Binding-site contacts:
Ligand atom N3 contacts residue PHE156 of chain 1.A at 3.7 Å.
Ligand atom C3' contacts residue TYR105 of chain 1.A at 3.6 Å (hydrophobic).
Ligand atom C1' contacts residue TYR105 of chain 1.A at 3.8 Å (hydrophobic).
Ligand atom C2 contacts residue PHE156 of chain 1.A at 3.5 Å (hydrophobic).
Ligand atom C3' contacts residue ILE49 of chain 1.A at 3.5 Å (hydrophobic).
Ligand atom N7 contacts residue GLU72 of chain 1.A at 3.2 Å (salt-bridge).
Ligand atom C4 contacts residue PHE115 of chain 1.A at 3.6 Å (hydrophobic).
Ligand atom C6 contacts residue PHE156 of chain 1.A at 3.3 Å (hydrophobic).
Ligand atom C2' contacts residue ILE49 of chain 1.A at 3.3 Å (hydrophobic).
Ligand atom N1 contacts residue PHE115 of chain 1.A at 3.5 Å.
Ligand atom C8 contacts residue TRP77 of chain 1.A at 3.3 Å (hydrophobic).
Ligand atom C6 contacts residue PHE115 of chain 1.A at 3.8 Å (hydrophobic).
Ligand atom C2 contacts residue PHE115 of chain 1.A at 3.2 Å (hydrophobic).
Ligand atom O5' contacts residue GLU72 of chain 1.A at 2.5 Å (salt-bridge).
Ligand atom N1 contacts residue PHE156 of chain 1.A at 3.1 Å.
Ligand atom N3 contacts residue PHE115 of chain 1.A at 3.3 Å.
Ligand atom C5 contacts residue PHE115 of chain 1.A at 3.8 Å (hydrophobic).
Ligand atom N7 contacts residue ARG123 of chain 1.A at 3.8 Å.
Ligand atom O3' contacts residue TYR105 of chain 1.A at 2.7 Å (h-bond).
Ligand atom N9 contacts residue TRP77 of chain 1.A at 3.8 Å.
Ligand atom C5' contacts residue ARG147 of chain 1.A at 3.8 Å.
Ligand atom N6 contacts residue GLN116 of chain 1.A at 3.3 Å (h-bond).
Ligand atom C3' contacts residue GLU216 of chain 1.A at 3.0 Å.
Ligand atom C5' contacts residue GLU72 of chain 1.A at 3.4 Å.
Ligand atom N6 contacts residue ASP152 of chain 1.A at 2.5 Å (salt-bridge).
Ligand atom C6 contacts residue GLN116 of chain 1.A at 3.5 Å.
Ligand atom C8 contacts residue GLU72 of chain 1.A at 3.2 Å.
Ligand atom N7 contacts residue TRP77 of chain 1.A at 3.6 Å.
Ligand atom C8 contacts residue ARG147 of chain 1.A at 3.7 Å.
Ligand atom C6 contacts residue ASP152 of chain 1.A at 3.8 Å.
Ligand atom C2 contacts residue GLN116 of chain 1.A at 3.0 Å.
Ligand atom O4' contacts residue LEU101 of chain 1.A at 3.5 Å.
Ligand atom O3' contacts residue GLU216 of chain 1.A at 2.4 Å (salt-bridge).
Ligand atom N1 contacts residue GLN116 of chain 1.A at 2.8 Å (h-bond).
Ligand atom C4' contacts residue GLU216 of chain 1.A at 3.2 Å.
Ligand atom C2' contacts residue TYR105 of chain 1.A at 3.3 Å (hydrophobic).
Ligand atom N6 contacts residue PHE156 of chain 1.A at 3.5 Å.
Ligand atom O5' contacts residue TRP77 of chain 1.A at 3.5 Å.
Ligand atom O5' contacts residue ARG147 of chain 1.A at 3.6 Å.
Ligand atom O4' contacts residue TRP77 of chain 1.A at 3.7 Å.

The small molecule below binds the protein below.
Small molecule (SMILES): Nc1ncnc2c1ncn2[C@H]1C[C@H](O)[C@@H](CO)O1

Sequence of chain 1.A:
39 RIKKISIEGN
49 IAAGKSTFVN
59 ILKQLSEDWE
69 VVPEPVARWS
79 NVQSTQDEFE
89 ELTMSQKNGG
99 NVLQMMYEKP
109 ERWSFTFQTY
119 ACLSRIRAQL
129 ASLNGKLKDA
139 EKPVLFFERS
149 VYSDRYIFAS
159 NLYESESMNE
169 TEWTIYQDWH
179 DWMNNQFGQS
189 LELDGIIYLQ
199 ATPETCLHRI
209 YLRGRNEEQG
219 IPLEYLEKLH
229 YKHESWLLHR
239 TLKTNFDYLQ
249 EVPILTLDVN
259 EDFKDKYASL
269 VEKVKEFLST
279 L